Binding-site contacts:
Ligand atom OXT contacts residue PHE179 of chain 1.B at 2.9 Å.
Ligand atom C contacts residue ALA119 of chain 1.B at 4.3 Å (hydrophobic).
Ligand atom CA contacts residue ALA119 of chain 1.B at 3.5 Å (hydrophobic).
Ligand atom CA contacts residue THR122 of chain 1.B at 4.3 Å.
Ligand atom N contacts residue PHE179 of chain 1.B at 3.3 Å.
Ligand atom CA contacts residue PHE179 of chain 1.B at 4.1 Å (hydrophobic).
Ligand atom C contacts residue GLY178 of chain 1.B at 3.4 Å.
Ligand atom O contacts residue ALA119 of chain 1.B at 4.3 Å.
Ligand atom C contacts residue PHE179 of chain 1.B at 3.8 Å (hydrophobic).
Ligand atom OXT contacts residue GLY178 of chain 1.B at 3.8 Å.
Ligand atom CA contacts residue GLY178 of chain 1.B at 4.3 Å.
Ligand atom N contacts residue THR122 of chain 1.B at 2.8 Å (h-bond).
Ligand atom N contacts residue PHE151 of chain 1.B at 4.0 Å.
Ligand atom O contacts residue PHE151 of chain 1.B at 4.5 Å.
Ligand atom CA contacts residue PHE151 of chain 1.B at 4.0 Å (hydrophobic).
Ligand atom CA contacts residue THR120 of chain 1.B at 3.4 Å.
Ligand atom N contacts residue THR120 of chain 1.B at 2.9 Å (h-bond).
Ligand atom O contacts residue GLY178 of chain 1.B at 2.9 Å (h-bond).

The small molecule below binds the protein below.
Small molecule (SMILES): NCC(=O)O

Sequence of chain 1.B:
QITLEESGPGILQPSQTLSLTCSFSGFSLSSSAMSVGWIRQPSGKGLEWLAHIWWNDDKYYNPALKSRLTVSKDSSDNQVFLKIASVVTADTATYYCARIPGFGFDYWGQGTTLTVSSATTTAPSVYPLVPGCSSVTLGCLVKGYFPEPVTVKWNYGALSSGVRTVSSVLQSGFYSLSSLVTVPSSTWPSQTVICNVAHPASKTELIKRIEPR